The protein below binds the small molecule below.
Small molecule (SMILES): CC[N+](CC)(CC)Cc1ccccc1

Sequence of chain 1.A:
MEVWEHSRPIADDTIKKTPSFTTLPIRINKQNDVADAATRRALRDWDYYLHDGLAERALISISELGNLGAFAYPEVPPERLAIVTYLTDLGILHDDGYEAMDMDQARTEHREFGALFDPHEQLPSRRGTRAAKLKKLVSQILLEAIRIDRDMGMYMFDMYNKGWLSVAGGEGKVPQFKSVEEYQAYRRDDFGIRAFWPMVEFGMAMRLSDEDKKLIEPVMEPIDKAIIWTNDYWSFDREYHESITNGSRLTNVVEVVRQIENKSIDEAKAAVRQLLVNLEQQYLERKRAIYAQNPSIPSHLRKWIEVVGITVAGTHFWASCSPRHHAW

Binding-site contacts:
Ligand atom C11 contacts residue TRP164 of chain 1.A at 4.2 Å (hydrophobic).
Ligand atom C12 contacts residue TYR160 of chain 1.A at 3.9 Å (hydrophobic).
Ligand atom C4 contacts residue PHE191 of chain 1.A at 3.0 Å (hydrophobic).
Ligand atom C11 contacts residue GLY192 of chain 1.A at 4.1 Å.
Ligand atom C2 contacts residue TRP164 of chain 1.A at 3.9 Å (hydrophobic).
Ligand atom C7 contacts residue PPV1 of chain 1.F at 3.0 Å.
Ligand atom C12 contacts residue TRP164 of chain 1.A at 3.0 Å (hydrophobic).
Ligand atom C1 contacts residue THR88 of chain 1.A at 4.3 Å.
Ligand atom C1 contacts residue GLY91 of chain 1.A at 4.4 Å.
Ligand atom C11 contacts residue PHE196 of chain 1.A at 4.2 Å (hydrophobic).
Ligand atom C10 contacts residue PHE196 of chain 1.A at 4.0 Å (hydrophobic).
Ligand atom C2 contacts residue ASP95 of chain 1.A at 4.4 Å.
Ligand atom C10 contacts residue GLY192 of chain 1.A at 4.4 Å.
Ligand atom C7 contacts residue PHE191 of chain 1.A at 4.4 Å (hydrophobic).
Ligand atom C10 contacts residue MET199 of chain 1.A at 3.7 Å (hydrophobic).
Ligand atom C5 contacts residue PHE191 of chain 1.A at 4.1 Å (hydrophobic).
Ligand atom C3 contacts residue TRP164 of chain 1.A at 3.2 Å (hydrophobic).
Ligand atom C11 contacts residue ALA195 of chain 1.A at 3.7 Å (hydrophobic).
Ligand atom C1 contacts residue ILE92 of chain 1.A at 4.1 Å (hydrophobic).
Ligand atom C6 contacts residue ILE92 of chain 1.A at 3.9 Å (hydrophobic).
Ligand atom C13 contacts residue TRP164 of chain 1.A at 3.3 Å (hydrophobic).
Ligand atom C11 contacts residue TYR160 of chain 1.A at 4.2 Å (hydrophobic).
Ligand atom C3 contacts residue PHE191 of chain 1.A at 2.9 Å (hydrophobic).
Ligand atom C12 contacts residue ALA195 of chain 1.A at 4.2 Å (hydrophobic).
Ligand atom C2 contacts residue PHE191 of chain 1.A at 3.9 Å (hydrophobic).
Ligand atom N contacts residue PHE191 of chain 1.A at 4.1 Å.
Ligand atom C3 contacts residue GLY192 of chain 1.A at 4.2 Å.
Ligand atom C11 contacts residue MET199 of chain 1.A at 3.7 Å (hydrophobic).
Ligand atom C3 contacts residue ASP190 of chain 1.A at 4.0 Å.
Ligand atom C2 contacts residue PPV1 of chain 1.F at 4.5 Å.
Ligand atom C6 contacts residue PPV1 of chain 1.F at 4.2 Å.